Binding-site contacts:
Ligand atom O contacts residue GLN118 of chain 1.A at 3.0 Å (h-bond).
Ligand atom OAC contacts residue SER62 of chain 1.A at 2.3 Å (h-bond).
Ligand atom OAG contacts residue THR315 of chain 1.A at 3.6 Å (h-bond).
Ligand atom OAG contacts residue ASN345 of chain 1.A at 3.3 Å (h-bond).
Ligand atom C contacts residue SER317 of chain 1.A at 3.8 Å.
Ligand atom NAK contacts residue TYR149 of chain 1.A at 2.9 Å.
Ligand atom O contacts residue ASN151 of chain 1.A at 3.1 Å (h-bond).
Ligand atom SAR contacts residue TYR149 of chain 1.A at 4.2 Å.
Ligand atom CAO contacts residue SER62 of chain 1.A at 4.2 Å.
Ligand atom CAN contacts residue TYR149 of chain 1.A at 4.0 Å (hydrophobic).
Ligand atom C contacts residue GLN118 of chain 1.A at 3.4 Å.
Ligand atom CAJ contacts residue ASN151 of chain 1.A at 4.0 Å.
Ligand atom NAK contacts residue ALA291 of chain 1.A at 4.0 Å.
Ligand atom OAC contacts residue SER317 of chain 1.A at 2.8 Å (h-bond).
Ligand atom NAA contacts residue GLN118 of chain 1.A at 3.5 Å (h-bond).
Ligand atom NAA contacts residue SER317 of chain 1.A at 4.0 Å.
Ligand atom CAN contacts residue LYS65 of chain 1.A at 4.2 Å.
Ligand atom SAR contacts residue LYS314 of chain 1.A at 3.9 Å.
Ligand atom CAN contacts residue SER317 of chain 1.A at 3.9 Å.
Ligand atom CAJ contacts residue TYR149 of chain 1.A at 3.1 Å (hydrophobic).
Ligand atom OAL contacts residue TYR149 of chain 1.A at 3.1 Å.
Ligand atom N contacts residue SER62 of chain 1.A at 2.4 Å (h-bond).
Ligand atom CAO contacts residue LEU117 of chain 1.A at 3.8 Å (hydrophobic).
Ligand atom OAE contacts residue SER62 of chain 1.A at 3.8 Å.
Ligand atom CA contacts residue SER62 of chain 1.A at 3.7 Å.
Ligand atom CAO contacts residue TYR149 of chain 1.A at 3.2 Å (hydrophobic).
Ligand atom OAE contacts residue LYS314 of chain 1.A at 4.1 Å.
Ligand atom OAL contacts residue SER62 of chain 1.A at 3.6 Å (h-bond).
Ligand atom OAE contacts residue GLY316 of chain 1.A at 3.4 Å.
Ligand atom CAN contacts residue SER62 of chain 1.A at 1.4 Å.
Ligand atom SAR contacts residue THR315 of chain 1.A at 3.2 Å (h-bond).
Ligand atom OAD contacts residue TYR149 of chain 1.A at 3.8 Å.
Ligand atom CAJ contacts residue SER62 of chain 1.A at 2.9 Å.
Ligand atom OAE contacts residue THR315 of chain 1.A at 3.3 Å (h-bond).
Ligand atom CA contacts residue SER317 of chain 1.A at 3.5 Å.
Ligand atom OAE contacts residue SER317 of chain 1.A at 3.9 Å.
Ligand atom OAD contacts residue THR315 of chain 1.A at 2.6 Å (h-bond).
Ligand atom OAC contacts residue GLY61 of chain 1.A at 3.7 Å.
Ligand atom OAD contacts residue LYS314 of chain 1.A at 2.8 Å (salt-bridge).
Ligand atom OAC contacts residue GLY316 of chain 1.A at 3.5 Å.

Sequence of chain 1.A:
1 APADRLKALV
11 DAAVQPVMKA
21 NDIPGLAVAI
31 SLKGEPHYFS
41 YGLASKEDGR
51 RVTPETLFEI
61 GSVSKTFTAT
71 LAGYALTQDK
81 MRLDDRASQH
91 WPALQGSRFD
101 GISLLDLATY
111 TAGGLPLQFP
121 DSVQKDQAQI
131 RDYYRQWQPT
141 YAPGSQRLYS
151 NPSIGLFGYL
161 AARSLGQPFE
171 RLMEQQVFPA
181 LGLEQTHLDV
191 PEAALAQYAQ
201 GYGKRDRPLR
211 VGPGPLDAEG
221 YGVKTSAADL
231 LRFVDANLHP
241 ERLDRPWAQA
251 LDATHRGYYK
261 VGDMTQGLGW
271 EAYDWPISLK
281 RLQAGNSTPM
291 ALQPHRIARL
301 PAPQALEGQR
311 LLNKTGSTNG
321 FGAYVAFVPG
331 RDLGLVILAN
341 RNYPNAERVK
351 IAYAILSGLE

This protein binds this small molecule.
Small molecule (SMILES): NC(=O)[C@@H]1CC[C@@H](NOS(=O)(=O)O)CN1C=O